This small molecule binds to this protein.
Small molecule (SMILES): O=C1C(Cl)=C(NCCN2CCOCC2)C(=O)c2ncccc21

Sequence of chain 1.A:
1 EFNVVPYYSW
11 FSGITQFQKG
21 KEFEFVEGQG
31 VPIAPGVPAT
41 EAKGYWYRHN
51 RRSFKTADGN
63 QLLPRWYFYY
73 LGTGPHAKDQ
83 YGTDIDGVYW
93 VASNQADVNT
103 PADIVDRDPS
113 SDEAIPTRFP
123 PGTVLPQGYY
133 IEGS

Binding-site contacts:
Ligand atom CAE contacts residue TYR71 of chain 1.A at 3.7 Å (hydrophobic).
Ligand atom CG contacts residue PHE2 of chain 1.A at 3.3 Å (hydrophobic).
Ligand atom CAH contacts residue GLU115 of chain 1.A at 4.2 Å.
Ligand atom CAH contacts residue ALA116 of chain 1.A at 3.5 Å (hydrophobic).
Ligand atom CAL contacts residue ARG109 of chain 1.A at 3.3 Å.
Ligand atom CAI contacts residue ALA116 of chain 1.A at 3.1 Å (hydrophobic).
Ligand atom CAE contacts residue TYR69 of chain 1.A at 3.9 Å (hydrophobic).
Ligand atom NAM contacts residue SER9 of chain 1.A at 3.6 Å (h-bond).
Ligand atom O contacts residue TYR8 of chain 1.A at 2.9 Å.
Ligand atom OD1 contacts residue PHE2 of chain 1.A at 3.0 Å.
Ligand atom CAF contacts residue TYR69 of chain 1.A at 3.6 Å (hydrophobic).
Ligand atom C contacts residue TYR8 of chain 1.A at 3.7 Å (hydrophobic).
Ligand atom CAE contacts residue TYR8 of chain 1.A at 3.7 Å (hydrophobic).
Ligand atom CAD contacts residue TYR71 of chain 1.A at 3.3 Å (hydrophobic).
Ligand atom OD1 contacts residue PRO6 of chain 1.A at 2.9 Å.
Ligand atom CAE contacts residue TYR7 of chain 1.A at 3.5 Å (hydrophobic).
Ligand atom CAF contacts residue PRO6 of chain 1.A at 3.8 Å (hydrophobic).
Ligand atom N contacts residue TYR8 of chain 1.A at 3.7 Å.
Ligand atom CA contacts residue TYR8 of chain 1.A at 3.4 Å (hydrophobic).
Ligand atom CG contacts residue PRO6 of chain 1.A at 4.2 Å (hydrophobic).
Ligand atom CAF contacts residue PHE2 of chain 1.A at 3.4 Å (hydrophobic).
Ligand atom C contacts residue ARG109 of chain 1.A at 4.2 Å.
Ligand atom OAO contacts residue GLU115 of chain 1.A at 3.1 Å.
Ligand atom NAM contacts residue TYR8 of chain 1.A at 3.3 Å.
Ligand atom CAE contacts residue SER9 of chain 1.A at 3.1 Å.
Ligand atom CAI contacts residue ARG109 of chain 1.A at 3.7 Å.
Ligand atom OAO contacts residue ALA116 of chain 1.A at 3.5 Å (h-bond).
Ligand atom CAD contacts residue TYR7 of chain 1.A at 3.5 Å (hydrophobic).
Ligand atom CAI contacts residue GLU115 of chain 1.A at 3.5 Å.
Ligand atom CD2 contacts residue PHE2 of chain 1.A at 3.8 Å (hydrophobic).
Ligand atom CAK contacts residue ALA116 of chain 1.A at 4.3 Å (hydrophobic).
Ligand atom NAM contacts residue TYR7 of chain 1.A at 4.0 Å.
Ligand atom CAD contacts residue TYR69 of chain 1.A at 3.5 Å (hydrophobic).
Ligand atom CAS contacts residue TYR8 of chain 1.A at 4.1 Å (hydrophobic).
Ligand atom CG contacts residue TYR69 of chain 1.A at 4.1 Å (hydrophobic).
Ligand atom CAS contacts residue TYR69 of chain 1.A at 4.0 Å (hydrophobic).
Ligand atom CAG contacts residue TYR8 of chain 1.A at 4.3 Å (hydrophobic).
Ligand atom O contacts residue ARG109 of chain 1.A at 2.9 Å (salt-bridge).
Ligand atom CD2 contacts residue TYR69 of chain 1.A at 3.5 Å (hydrophobic).
Ligand atom CAL contacts residue ALA116 of chain 1.A at 4.0 Å (hydrophobic).